A small-molecule ligand and the protein it binds are described below.
Small molecule (SMILES): CC(=O)N[C@@H]1[C@@H](O)[C@H](O)[C@@H](CO)O[C@H]1O

Sequence of chain 1.A:
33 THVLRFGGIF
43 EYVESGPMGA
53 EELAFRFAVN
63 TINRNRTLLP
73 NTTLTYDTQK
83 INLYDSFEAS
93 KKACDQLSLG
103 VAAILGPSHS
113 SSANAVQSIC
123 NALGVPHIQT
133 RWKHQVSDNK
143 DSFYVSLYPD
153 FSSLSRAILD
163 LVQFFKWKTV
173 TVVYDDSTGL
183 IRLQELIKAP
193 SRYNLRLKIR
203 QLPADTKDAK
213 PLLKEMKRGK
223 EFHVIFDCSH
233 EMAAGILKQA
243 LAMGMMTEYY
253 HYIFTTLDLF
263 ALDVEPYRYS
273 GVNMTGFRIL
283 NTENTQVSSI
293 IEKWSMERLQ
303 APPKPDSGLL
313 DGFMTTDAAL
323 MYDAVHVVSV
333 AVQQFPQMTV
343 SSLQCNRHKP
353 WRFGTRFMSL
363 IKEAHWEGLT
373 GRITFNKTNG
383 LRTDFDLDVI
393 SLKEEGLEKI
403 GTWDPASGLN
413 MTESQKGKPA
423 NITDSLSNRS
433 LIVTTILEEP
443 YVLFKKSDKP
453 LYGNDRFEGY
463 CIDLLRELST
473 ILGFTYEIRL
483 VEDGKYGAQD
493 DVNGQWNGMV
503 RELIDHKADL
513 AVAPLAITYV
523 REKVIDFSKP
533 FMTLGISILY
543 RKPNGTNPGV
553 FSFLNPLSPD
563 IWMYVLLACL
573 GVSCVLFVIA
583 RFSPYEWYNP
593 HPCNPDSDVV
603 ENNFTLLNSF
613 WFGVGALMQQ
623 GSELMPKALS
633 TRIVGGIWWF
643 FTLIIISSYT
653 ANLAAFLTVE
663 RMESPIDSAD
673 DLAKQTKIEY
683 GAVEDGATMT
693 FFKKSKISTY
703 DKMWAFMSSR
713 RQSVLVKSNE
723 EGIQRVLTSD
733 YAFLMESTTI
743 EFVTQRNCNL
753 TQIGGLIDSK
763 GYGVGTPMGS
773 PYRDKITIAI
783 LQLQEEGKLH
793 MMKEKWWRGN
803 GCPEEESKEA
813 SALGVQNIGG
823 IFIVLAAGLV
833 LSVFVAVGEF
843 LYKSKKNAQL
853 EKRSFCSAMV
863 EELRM

Binding-site contacts:
Ligand atom N2 contacts residue ASN412 of chain 1.A at 3.0 Å (h-bond).
Ligand atom O7 contacts residue ASN412 of chain 1.A at 3.6 Å (h-bond).
Ligand atom C7 contacts residue SER409 of chain 1.A at 4.3 Å.
Ligand atom C8 contacts residue ASN412 of chain 1.A at 3.7 Å.
Ligand atom C3 contacts residue ASN412 of chain 1.A at 3.8 Å.
Ligand atom C8 contacts residue SER409 of chain 1.A at 3.8 Å.
Ligand atom C7 contacts residue ASN412 of chain 1.A at 3.3 Å.
Ligand atom O5 contacts residue ASN412 of chain 1.A at 2.3 Å (h-bond).
Ligand atom C1 contacts residue ASN412 of chain 1.A at 1.4 Å.
Ligand atom C5 contacts residue ASN412 of chain 1.A at 3.6 Å.
Ligand atom O7 contacts residue SER409 of chain 1.A at 4.0 Å.
Ligand atom C2 contacts residue ASN412 of chain 1.A at 2.5 Å.
Ligand atom C4 contacts residue ASN412 of chain 1.A at 4.2 Å.